Sequence of chain 1.K:
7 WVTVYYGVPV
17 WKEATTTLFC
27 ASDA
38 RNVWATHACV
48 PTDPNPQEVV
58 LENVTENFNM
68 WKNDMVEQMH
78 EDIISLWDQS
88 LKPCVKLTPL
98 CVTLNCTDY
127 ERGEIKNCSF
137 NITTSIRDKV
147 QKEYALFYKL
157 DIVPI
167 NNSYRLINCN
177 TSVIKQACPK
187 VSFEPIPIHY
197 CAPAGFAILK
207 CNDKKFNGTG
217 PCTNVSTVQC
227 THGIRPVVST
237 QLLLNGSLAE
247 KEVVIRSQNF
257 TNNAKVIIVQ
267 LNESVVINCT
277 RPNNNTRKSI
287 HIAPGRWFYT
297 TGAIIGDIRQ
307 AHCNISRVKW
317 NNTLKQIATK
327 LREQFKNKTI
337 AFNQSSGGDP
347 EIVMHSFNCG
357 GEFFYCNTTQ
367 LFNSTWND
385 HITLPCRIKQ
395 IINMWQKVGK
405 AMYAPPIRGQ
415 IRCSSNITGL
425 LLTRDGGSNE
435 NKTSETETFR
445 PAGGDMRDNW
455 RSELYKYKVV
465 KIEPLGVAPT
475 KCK

Binding-site contacts:
Ligand atom C8 contacts residue ARG171 of chain 1.K at 3.6 Å.
Ligand atom O7 contacts residue ASN176 of chain 1.K at 3.3 Å (h-bond).
Ligand atom C8 contacts residue ASN176 of chain 1.K at 4.0 Å.
Ligand atom C7 contacts residue VAL159 of chain 1.K at 3.9 Å (hydrophobic).
Ligand atom O7 contacts residue VAL159 of chain 1.K at 3.5 Å.
Ligand atom N2 contacts residue ASN176 of chain 1.K at 2.8 Å (h-bond).
Ligand atom C8 contacts residue VAL159 of chain 1.K at 4.0 Å (hydrophobic).
Ligand atom C8 contacts residue LEU172 of chain 1.K at 3.8 Å (hydrophobic).
Ligand atom C3 contacts residue ASN176 of chain 1.K at 3.8 Å.
Ligand atom C5 contacts residue ASN176 of chain 1.K at 3.7 Å.
Ligand atom O7 contacts residue ILE173 of chain 1.K at 4.3 Å.
Ligand atom C8 contacts residue CYS175 of chain 1.K at 4.3 Å (hydrophobic).
Ligand atom O5 contacts residue ASN176 of chain 1.K at 2.4 Å (h-bond).
Ligand atom C1 contacts residue ASN176 of chain 1.K at 1.5 Å.
Ligand atom C4 contacts residue ASN176 of chain 1.K at 4.2 Å.
Ligand atom C7 contacts residue ASN176 of chain 1.K at 3.2 Å.
Ligand atom C2 contacts residue ASN176 of chain 1.K at 2.5 Å.
Ligand atom O3 contacts residue VAL159 of chain 1.K at 4.2 Å.

A small-molecule ligand and the protein it binds are described below.
Small molecule (SMILES): CC(=O)N[C@@H]1[C@@H](O)[C@H](O)[C@@H](CO)O[C@H]1O